Sequence of chain 2.A:
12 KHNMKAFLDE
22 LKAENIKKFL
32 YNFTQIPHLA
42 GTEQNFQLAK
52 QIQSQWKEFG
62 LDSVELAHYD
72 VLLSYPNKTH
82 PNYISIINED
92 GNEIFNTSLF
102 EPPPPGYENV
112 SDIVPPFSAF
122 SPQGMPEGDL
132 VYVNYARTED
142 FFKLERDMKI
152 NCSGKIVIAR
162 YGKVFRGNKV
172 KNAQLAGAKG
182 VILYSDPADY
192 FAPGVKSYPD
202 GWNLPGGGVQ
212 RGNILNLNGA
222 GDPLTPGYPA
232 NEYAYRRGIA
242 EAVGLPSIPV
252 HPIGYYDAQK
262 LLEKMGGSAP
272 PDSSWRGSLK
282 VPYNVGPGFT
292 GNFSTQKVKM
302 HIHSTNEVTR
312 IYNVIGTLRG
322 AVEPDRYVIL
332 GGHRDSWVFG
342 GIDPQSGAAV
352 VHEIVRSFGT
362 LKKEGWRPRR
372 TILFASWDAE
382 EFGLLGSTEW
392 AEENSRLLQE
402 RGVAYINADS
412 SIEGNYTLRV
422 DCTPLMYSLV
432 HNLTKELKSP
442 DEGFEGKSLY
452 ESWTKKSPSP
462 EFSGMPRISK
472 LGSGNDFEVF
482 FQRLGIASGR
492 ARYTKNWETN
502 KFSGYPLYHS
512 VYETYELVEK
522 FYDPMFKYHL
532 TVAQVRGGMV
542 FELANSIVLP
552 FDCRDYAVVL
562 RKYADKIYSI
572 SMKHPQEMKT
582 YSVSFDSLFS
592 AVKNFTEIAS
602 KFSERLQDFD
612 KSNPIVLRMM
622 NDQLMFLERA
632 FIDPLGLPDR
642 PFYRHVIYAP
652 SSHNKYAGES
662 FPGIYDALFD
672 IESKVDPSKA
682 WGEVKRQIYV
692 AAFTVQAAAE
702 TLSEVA

This small molecule binds to this protein.
Small molecule (SMILES): CC(=O)N[C@H]1[C@H](O[C@H]2[C@H](O)[C@@H](NC(C)=O)CO[C@@H]2CO)O[C@H](CO)[C@@H](O[C@@H]2O[C@H](CO[C@H]3O[C@H](CO)[C@@H](O)[C@H](O)[C@@H]3O)[C@@H](O)[C@H](O[C@H]3O[C@H](CO)[C@@H](O)[C@H](O)[C@@H]3O)[C@@H]2O)[C@@H]1O

Binding-site contacts:
Ligand atom O6 contacts residue LEU67 of chain 1.A at 3.8 Å.
Ligand atom C1 contacts residue ASN595 of chain 2.A at 1.4 Å.
Ligand atom O4 contacts residue LEU67 of chain 1.A at 3.8 Å.
Ligand atom C1 contacts residue ARG311 of chain 1.A at 3.9 Å.
Ligand atom C3 contacts residue ARG311 of chain 1.A at 3.7 Å.
Ligand atom C2 contacts residue GLU233 of chain 1.A at 3.3 Å.
Ligand atom C2 contacts residue GLN697 of chain 2.A at 3.8 Å.
Ligand atom C2 contacts residue SER591 of chain 2.A at 3.6 Å.
Ligand atom N2 contacts residue ASN595 of chain 2.A at 3.0 Å (h-bond).
Ligand atom O7 contacts residue GLN697 of chain 2.A at 3.3 Å.
Ligand atom O5 contacts residue HIS69 of chain 1.A at 3.5 Å.
Ligand atom O6 contacts residue HIS69 of chain 1.A at 2.7 Å (h-bond).
Ligand atom C4 contacts residue GLU233 of chain 1.A at 3.6 Å.
Ligand atom C5 contacts residue GLU233 of chain 1.A at 3.8 Å.
Ligand atom O2 contacts residue HIS69 of chain 1.A at 2.9 Å (h-bond).
Ligand atom O5 contacts residue ASN595 of chain 2.A at 2.3 Å (h-bond).
Ligand atom C1 contacts residue SER591 of chain 2.A at 3.6 Å.
Ligand atom C8 contacts residue TYR234 of chain 1.A at 3.7 Å (hydrophobic).
Ligand atom C2 contacts residue ASN595 of chain 2.A at 2.5 Å.
Ligand atom C1 contacts residue GLN697 of chain 2.A at 3.8 Å.
Ligand atom C5 contacts residue ASN595 of chain 2.A at 3.6 Å.
Ligand atom O2 contacts residue ARG311 of chain 1.A at 3.4 Å (salt-bridge).
Ligand atom C7 contacts residue ASN595 of chain 2.A at 3.9 Å.
Ligand atom O6 contacts residue GLU233 of chain 1.A at 3.6 Å.
Ligand atom C7 contacts residue GLN697 of chain 2.A at 3.4 Å.
Ligand atom C8 contacts residue SER588 of chain 2.A at 3.6 Å.
Ligand atom C3 contacts residue ASN595 of chain 2.A at 3.8 Å.
Ligand atom N2 contacts residue GLN697 of chain 2.A at 3.5 Å (h-bond).
Ligand atom C8 contacts residue ALA592 of chain 2.A at 3.9 Å (hydrophobic).
Ligand atom C6 contacts residue LEU67 of chain 1.A at 3.7 Å (hydrophobic).
Ligand atom C6 contacts residue HIS69 of chain 1.A at 3.9 Å.
Ligand atom O4 contacts residue GLU233 of chain 1.A at 2.5 Å (salt-bridge).
Ligand atom O2 contacts residue GLU233 of chain 1.A at 2.6 Å (salt-bridge).
Ligand atom O4 contacts residue ARG311 of chain 1.A at 3.8 Å.
Ligand atom O3 contacts residue GLU233 of chain 1.A at 3.6 Å (salt-bridge).
Ligand atom O3 contacts residue ARG311 of chain 1.A at 3.0 Å (salt-bridge).
Ligand atom C3 contacts residue ARG311 of chain 1.A at 3.7 Å.
Ligand atom N2 contacts residue SER591 of chain 2.A at 3.0 Å (h-bond).
Ligand atom C4 contacts residue ARG311 of chain 1.A at 3.5 Å.
Ligand atom C2 contacts residue ARG311 of chain 1.A at 3.7 Å.

Sequence of chain 1.A:
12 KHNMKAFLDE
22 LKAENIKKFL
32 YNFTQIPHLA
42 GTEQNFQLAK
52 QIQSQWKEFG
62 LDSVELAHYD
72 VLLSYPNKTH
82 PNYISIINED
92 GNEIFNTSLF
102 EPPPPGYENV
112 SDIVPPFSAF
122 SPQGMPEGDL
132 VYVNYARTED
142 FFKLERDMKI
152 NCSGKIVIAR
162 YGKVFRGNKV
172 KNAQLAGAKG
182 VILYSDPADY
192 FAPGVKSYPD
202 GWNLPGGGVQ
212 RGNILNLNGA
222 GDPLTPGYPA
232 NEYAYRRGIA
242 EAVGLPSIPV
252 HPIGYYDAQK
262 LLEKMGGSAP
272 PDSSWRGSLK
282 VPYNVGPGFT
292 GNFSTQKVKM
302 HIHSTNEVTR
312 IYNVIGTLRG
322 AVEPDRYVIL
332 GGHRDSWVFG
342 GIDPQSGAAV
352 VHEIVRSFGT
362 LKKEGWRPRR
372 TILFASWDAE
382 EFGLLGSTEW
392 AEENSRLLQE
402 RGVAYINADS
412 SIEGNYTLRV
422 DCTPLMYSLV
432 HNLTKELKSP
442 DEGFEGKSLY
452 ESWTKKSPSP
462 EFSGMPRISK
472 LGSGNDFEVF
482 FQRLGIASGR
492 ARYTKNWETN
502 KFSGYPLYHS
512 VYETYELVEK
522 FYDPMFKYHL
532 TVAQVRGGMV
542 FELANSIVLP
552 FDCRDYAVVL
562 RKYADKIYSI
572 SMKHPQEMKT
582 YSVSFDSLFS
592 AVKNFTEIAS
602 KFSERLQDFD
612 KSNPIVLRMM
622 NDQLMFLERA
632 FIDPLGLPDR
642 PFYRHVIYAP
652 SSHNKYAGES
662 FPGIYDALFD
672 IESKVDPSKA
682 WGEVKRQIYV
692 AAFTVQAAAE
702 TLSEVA